Sequence of chain 1.A:
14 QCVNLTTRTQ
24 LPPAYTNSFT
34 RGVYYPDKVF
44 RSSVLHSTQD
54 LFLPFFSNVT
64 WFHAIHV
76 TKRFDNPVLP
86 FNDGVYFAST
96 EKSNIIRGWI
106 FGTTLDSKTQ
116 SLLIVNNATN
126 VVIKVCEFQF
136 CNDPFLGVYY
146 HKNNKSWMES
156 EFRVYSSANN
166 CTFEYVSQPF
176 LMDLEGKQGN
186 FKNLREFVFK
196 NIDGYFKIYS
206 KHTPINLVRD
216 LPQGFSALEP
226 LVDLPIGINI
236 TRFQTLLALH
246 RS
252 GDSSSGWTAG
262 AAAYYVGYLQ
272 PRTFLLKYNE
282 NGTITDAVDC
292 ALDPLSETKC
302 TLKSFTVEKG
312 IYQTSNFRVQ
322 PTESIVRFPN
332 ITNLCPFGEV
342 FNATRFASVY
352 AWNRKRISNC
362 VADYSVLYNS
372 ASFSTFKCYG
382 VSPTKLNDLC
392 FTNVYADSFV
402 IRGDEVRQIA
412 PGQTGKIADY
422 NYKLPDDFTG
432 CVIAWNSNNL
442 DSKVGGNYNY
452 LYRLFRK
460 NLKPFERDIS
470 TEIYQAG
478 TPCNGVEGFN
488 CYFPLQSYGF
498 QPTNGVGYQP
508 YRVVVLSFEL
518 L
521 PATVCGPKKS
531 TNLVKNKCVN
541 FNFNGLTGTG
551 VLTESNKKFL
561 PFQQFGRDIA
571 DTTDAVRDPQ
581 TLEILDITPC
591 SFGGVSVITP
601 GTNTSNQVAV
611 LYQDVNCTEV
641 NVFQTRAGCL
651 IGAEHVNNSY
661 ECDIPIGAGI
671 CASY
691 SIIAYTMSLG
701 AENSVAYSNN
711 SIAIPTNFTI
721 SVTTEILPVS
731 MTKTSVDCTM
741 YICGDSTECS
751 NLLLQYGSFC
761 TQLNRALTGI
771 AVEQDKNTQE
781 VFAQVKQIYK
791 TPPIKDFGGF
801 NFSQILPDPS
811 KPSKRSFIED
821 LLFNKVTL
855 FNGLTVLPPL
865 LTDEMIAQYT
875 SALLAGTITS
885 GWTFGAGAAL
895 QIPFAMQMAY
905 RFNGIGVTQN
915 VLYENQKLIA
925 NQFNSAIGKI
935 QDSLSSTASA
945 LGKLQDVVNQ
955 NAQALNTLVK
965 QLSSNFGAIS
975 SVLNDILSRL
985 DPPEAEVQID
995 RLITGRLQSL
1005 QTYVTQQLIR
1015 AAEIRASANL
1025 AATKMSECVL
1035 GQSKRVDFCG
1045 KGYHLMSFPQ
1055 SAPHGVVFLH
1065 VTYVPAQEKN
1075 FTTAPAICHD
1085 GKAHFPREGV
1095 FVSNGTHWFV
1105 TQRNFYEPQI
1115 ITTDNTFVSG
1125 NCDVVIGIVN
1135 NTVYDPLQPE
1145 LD

Sequence of chain 1.C:
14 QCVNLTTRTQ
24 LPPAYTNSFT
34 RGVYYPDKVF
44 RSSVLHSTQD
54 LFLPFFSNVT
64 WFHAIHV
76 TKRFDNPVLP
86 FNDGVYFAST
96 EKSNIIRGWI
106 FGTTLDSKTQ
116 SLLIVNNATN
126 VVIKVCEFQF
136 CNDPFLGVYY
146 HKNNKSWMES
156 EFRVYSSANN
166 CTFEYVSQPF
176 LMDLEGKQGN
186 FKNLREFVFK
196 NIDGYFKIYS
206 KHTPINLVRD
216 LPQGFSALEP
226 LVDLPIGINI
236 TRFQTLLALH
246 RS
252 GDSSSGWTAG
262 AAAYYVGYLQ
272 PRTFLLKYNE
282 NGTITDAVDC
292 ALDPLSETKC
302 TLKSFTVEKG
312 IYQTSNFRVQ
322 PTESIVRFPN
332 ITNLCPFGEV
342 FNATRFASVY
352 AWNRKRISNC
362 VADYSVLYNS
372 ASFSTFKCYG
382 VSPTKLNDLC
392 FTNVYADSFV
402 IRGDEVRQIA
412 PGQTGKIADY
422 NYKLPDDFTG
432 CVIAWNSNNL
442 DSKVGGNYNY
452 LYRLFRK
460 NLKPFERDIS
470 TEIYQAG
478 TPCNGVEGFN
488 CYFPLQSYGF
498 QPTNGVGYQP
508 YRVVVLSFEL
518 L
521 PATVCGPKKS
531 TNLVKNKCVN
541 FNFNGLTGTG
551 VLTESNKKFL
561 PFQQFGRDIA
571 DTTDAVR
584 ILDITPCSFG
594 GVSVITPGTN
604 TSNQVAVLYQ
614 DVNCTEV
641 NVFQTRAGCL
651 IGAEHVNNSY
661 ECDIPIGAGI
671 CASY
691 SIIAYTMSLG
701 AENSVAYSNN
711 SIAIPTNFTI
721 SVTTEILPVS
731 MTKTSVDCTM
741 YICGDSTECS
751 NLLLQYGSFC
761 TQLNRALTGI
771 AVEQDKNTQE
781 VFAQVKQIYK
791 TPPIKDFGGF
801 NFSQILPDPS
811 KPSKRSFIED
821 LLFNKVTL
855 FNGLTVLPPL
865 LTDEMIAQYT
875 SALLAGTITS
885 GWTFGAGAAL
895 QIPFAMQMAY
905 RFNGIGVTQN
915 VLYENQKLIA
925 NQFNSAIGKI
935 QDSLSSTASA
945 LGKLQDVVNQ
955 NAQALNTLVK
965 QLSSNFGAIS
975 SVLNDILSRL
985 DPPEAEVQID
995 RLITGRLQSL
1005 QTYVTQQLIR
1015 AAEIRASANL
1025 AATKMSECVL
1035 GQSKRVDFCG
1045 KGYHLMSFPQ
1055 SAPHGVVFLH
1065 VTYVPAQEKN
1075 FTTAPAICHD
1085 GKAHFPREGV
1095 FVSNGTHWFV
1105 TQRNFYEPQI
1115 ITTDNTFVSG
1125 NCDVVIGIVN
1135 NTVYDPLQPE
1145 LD

A protein and the small-molecule ligand that binds it are described below.
Small molecule (SMILES): CC(=O)N[C@@H]1[C@@H](O)[C@H](O)[C@@H](CO)O[C@H]1O

Binding-site contacts:
Ligand atom O7 contacts residue LYS558 of chain 1.C at 3.3 Å.
Ligand atom C3 contacts residue ASN282 of chain 1.A at 3.8 Å.
Ligand atom C4 contacts residue ASN282 of chain 1.A at 4.2 Å.
Ligand atom C1 contacts residue ASN282 of chain 1.A at 1.4 Å.
Ligand atom C7 contacts residue LYS558 of chain 1.C at 4.1 Å.
Ligand atom O5 contacts residue GLU281 of chain 1.A at 3.5 Å (salt-bridge).
Ligand atom C6 contacts residue GLU281 of chain 1.A at 3.2 Å.
Ligand atom C5 contacts residue GLU281 of chain 1.A at 3.9 Å.
Ligand atom O5 contacts residue ASN282 of chain 1.A at 2.4 Å (h-bond).
Ligand atom O6 contacts residue GLU281 of chain 1.A at 2.4 Å (salt-bridge).
Ligand atom C2 contacts residue ASN282 of chain 1.A at 2.5 Å.
Ligand atom N2 contacts residue ASN282 of chain 1.A at 2.9 Å (h-bond).
Ligand atom C7 contacts residue ASN282 of chain 1.A at 3.9 Å.
Ligand atom C5 contacts residue ASN282 of chain 1.A at 3.7 Å.